Binding-site contacts:
Ligand atom C3 contacts residue VAL291 of chain 1.A at 4.1 Å (hydrophobic).
Ligand atom O5 contacts residue ASN279 of chain 1.A at 2.4 Å (h-bond).
Ligand atom C6 contacts residue ASN292 of chain 1.A at 4.2 Å.
Ligand atom C8 contacts residue SER39 of chain 1.A at 3.6 Å.
Ligand atom C8 contacts residue LYS293 of chain 1.A at 4.3 Å.
Ligand atom C2 contacts residue VAL291 of chain 1.A at 4.0 Å (hydrophobic).
Ligand atom C7 contacts residue ASN279 of chain 1.A at 3.2 Å.
Ligand atom C4 contacts residue ASN279 of chain 1.A at 4.2 Å.
Ligand atom C5 contacts residue ASN292 of chain 1.A at 3.8 Å.
Ligand atom C1 contacts residue ASN292 of chain 1.A at 4.0 Å.
Ligand atom C5 contacts residue ASN279 of chain 1.A at 3.7 Å.
Ligand atom C8 contacts residue VAL291 of chain 1.A at 4.2 Å (hydrophobic).
Ligand atom C2 contacts residue ASN279 of chain 1.A at 2.5 Å.
Ligand atom C1 contacts residue ASN279 of chain 1.A at 1.4 Å.
Ligand atom O7 contacts residue ASN279 of chain 1.A at 3.2 Å (h-bond).
Ligand atom C3 contacts residue ASN279 of chain 1.A at 3.8 Å.
Ligand atom C7 contacts residue VAL291 of chain 1.A at 4.5 Å (hydrophobic).
Ligand atom N2 contacts residue ASN279 of chain 1.A at 2.9 Å (h-bond).
Ligand atom O5 contacts residue ASN292 of chain 1.A at 3.7 Å.
Ligand atom N2 contacts residue VAL291 of chain 1.A at 3.6 Å.
Ligand atom C1 contacts residue VAL291 of chain 1.A at 3.7 Å (hydrophobic).
Ligand atom C8 contacts residue GLU69 of chain 1.B at 3.6 Å.
Ligand atom C8 contacts residue ASN279 of chain 1.A at 4.4 Å.

Sequence of chain 1.A:
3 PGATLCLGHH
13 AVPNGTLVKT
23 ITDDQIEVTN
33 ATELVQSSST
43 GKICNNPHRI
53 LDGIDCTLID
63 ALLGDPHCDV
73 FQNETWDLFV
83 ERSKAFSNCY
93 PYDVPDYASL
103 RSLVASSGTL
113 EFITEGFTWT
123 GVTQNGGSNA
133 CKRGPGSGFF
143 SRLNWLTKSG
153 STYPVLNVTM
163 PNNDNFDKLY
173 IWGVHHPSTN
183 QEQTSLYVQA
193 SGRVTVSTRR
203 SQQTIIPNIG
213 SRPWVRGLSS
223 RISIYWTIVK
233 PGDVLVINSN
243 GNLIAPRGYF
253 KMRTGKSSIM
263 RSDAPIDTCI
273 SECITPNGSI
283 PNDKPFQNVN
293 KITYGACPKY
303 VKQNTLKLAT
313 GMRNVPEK

Sequence of chain 1.B:
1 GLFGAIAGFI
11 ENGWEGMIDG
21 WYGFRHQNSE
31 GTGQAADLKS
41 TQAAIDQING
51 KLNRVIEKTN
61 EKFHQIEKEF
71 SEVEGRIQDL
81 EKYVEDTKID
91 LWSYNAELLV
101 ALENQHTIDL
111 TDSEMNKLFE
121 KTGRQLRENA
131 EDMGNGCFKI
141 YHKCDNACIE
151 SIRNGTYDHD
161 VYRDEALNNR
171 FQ

A protein and the small-molecule ligand that binds it are described below.
Small molecule (SMILES): CC(=O)N[C@H]1[C@H](O[C@H]2[C@H](O)[C@@H](NC(C)=O)CO[C@@H]2CO)O[C@H](CO)[C@@H](O)[C@@H]1O